Sequence of chain 1.J:
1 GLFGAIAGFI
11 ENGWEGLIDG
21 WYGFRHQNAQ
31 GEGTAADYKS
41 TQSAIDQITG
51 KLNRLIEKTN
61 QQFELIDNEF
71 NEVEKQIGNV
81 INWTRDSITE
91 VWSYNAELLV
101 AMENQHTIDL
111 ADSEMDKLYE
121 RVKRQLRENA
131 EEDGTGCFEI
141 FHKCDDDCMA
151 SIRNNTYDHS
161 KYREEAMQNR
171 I

Binding-site contacts:
Ligand atom O6 contacts residue ASP147 of chain 1.J at 4.2 Å.
Ligand atom C3 contacts residue ASN154 of chain 1.J at 3.7 Å.
Ligand atom C2 contacts residue ASN154 of chain 1.J at 2.4 Å.
Ligand atom C1 contacts residue ALA150 of chain 1.J at 4.2 Å (hydrophobic).
Ligand atom C6 contacts residue ASP147 of chain 1.J at 4.1 Å.
Ligand atom O5 contacts residue SER151 of chain 1.J at 4.4 Å.
Ligand atom C6 contacts residue ALA150 of chain 1.J at 4.1 Å (hydrophobic).
Ligand atom O5 contacts residue ASN154 of chain 1.J at 2.5 Å (h-bond).
Ligand atom C8 contacts residue ASN154 of chain 1.J at 4.4 Å.
Ligand atom N2 contacts residue THR156 of chain 1.J at 4.0 Å.
Ligand atom O5 contacts residue ALA150 of chain 1.J at 4.0 Å.
Ligand atom C1 contacts residue THR156 of chain 1.J at 3.6 Å.
Ligand atom C7 contacts residue ASN154 of chain 1.J at 3.4 Å.
Ligand atom C4 contacts residue ASN154 of chain 1.J at 4.3 Å.
Ligand atom O7 contacts residue ASN154 of chain 1.J at 3.7 Å.
Ligand atom C1 contacts residue ASN154 of chain 1.J at 1.4 Å.
Ligand atom N2 contacts residue ASN154 of chain 1.J at 2.7 Å (h-bond).
Ligand atom O5 contacts residue THR156 of chain 1.J at 4.3 Å.
Ligand atom C5 contacts residue ASN154 of chain 1.J at 3.7 Å.
Ligand atom C5 contacts residue THR156 of chain 1.J at 4.4 Å.

This small molecule binds to this protein.
Small molecule (SMILES): CC(=O)N[C@@H]1[C@@H](O)[C@H](O)[C@@H](CO)O[C@H]1O